Sequence of chain 1.B:
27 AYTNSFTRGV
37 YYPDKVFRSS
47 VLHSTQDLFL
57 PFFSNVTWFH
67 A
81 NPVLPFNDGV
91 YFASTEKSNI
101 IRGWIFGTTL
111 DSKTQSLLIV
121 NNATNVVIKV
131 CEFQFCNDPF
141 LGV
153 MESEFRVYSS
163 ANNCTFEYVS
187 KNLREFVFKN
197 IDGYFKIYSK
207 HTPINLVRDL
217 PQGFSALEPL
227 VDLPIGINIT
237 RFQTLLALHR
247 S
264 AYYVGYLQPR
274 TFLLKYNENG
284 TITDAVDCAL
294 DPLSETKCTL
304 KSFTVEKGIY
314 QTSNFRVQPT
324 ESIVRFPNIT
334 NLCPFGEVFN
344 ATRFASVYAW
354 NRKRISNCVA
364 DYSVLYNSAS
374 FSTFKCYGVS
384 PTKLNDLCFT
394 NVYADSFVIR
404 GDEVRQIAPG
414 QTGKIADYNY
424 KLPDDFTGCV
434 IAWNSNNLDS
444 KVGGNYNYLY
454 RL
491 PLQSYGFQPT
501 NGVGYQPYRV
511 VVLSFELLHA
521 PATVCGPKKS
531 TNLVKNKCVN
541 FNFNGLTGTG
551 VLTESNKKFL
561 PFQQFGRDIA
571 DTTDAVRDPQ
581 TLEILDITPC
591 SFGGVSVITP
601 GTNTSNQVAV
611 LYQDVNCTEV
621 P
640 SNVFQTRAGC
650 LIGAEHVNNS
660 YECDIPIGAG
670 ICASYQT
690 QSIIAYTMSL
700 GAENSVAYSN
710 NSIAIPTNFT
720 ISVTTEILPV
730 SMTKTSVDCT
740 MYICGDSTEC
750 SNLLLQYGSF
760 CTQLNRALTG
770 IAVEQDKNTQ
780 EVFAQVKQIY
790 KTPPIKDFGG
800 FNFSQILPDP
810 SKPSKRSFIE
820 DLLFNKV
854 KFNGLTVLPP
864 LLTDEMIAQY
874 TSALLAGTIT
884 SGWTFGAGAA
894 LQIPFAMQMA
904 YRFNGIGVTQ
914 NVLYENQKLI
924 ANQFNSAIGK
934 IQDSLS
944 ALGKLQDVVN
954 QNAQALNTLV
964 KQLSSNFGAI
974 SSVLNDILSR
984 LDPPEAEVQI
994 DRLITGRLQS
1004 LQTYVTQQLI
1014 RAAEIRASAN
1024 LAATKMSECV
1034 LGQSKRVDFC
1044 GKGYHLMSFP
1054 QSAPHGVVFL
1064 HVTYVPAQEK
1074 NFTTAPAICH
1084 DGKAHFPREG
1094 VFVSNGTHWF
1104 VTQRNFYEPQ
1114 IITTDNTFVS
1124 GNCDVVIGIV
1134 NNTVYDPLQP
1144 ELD

Binding-site contacts:
Ligand atom C8 contacts residue GLN580 of chain 1.B at 3.6 Å.
Ligand atom N2 contacts residue ASN331 of chain 1.B at 3.2 Å (h-bond).
Ligand atom O6 contacts residue ASN331 of chain 1.B at 3.7 Å.
Ligand atom C5 contacts residue ASN331 of chain 1.B at 3.6 Å.
Ligand atom C1 contacts residue ASN331 of chain 1.B at 1.6 Å.
Ligand atom C7 contacts residue ASN331 of chain 1.B at 4.4 Å.
Ligand atom C4 contacts residue ASN331 of chain 1.B at 4.4 Å.
Ligand atom O5 contacts residue ASN331 of chain 1.B at 2.4 Å (h-bond).
Ligand atom C7 contacts residue GLN580 of chain 1.B at 3.8 Å.
Ligand atom C2 contacts residue ASN331 of chain 1.B at 2.8 Å.
Ligand atom O7 contacts residue GLN580 of chain 1.B at 4.5 Å.
Ligand atom C3 contacts residue GLN580 of chain 1.B at 4.4 Å.
Ligand atom C3 contacts residue ASN331 of chain 1.B at 4.0 Å.
Ligand atom C8 contacts residue PRO579 of chain 1.B at 3.6 Å (hydrophobic).
Ligand atom O3 contacts residue GLN580 of chain 1.B at 4.1 Å.
Ligand atom N2 contacts residue GLN580 of chain 1.B at 3.9 Å.

This small molecule binds to this protein.
Small molecule (SMILES): CC(=O)N[C@H]1[C@H](O[C@H]2[C@H](O)[C@@H](NC(C)=O)CO[C@@H]2CO)O[C@H](CO)[C@@H](O)[C@@H]1O